Binding-site contacts:
Ligand atom C2 contacts residue ASN119 of chain 1.A at 2.4 Å.
Ligand atom C1 contacts residue THR121 of chain 1.A at 3.2 Å.
Ligand atom O7 contacts residue ASN119 of chain 1.A at 3.1 Å (h-bond).
Ligand atom C4 contacts residue THR121 of chain 1.A at 4.2 Å.
Ligand atom N2 contacts residue ASN119 of chain 1.A at 2.9 Å (h-bond).
Ligand atom C2 contacts residue THR121 of chain 1.A at 3.6 Å.
Ligand atom C1 contacts residue ASN119 of chain 1.A at 1.4 Å.
Ligand atom O5 contacts residue THR121 of chain 1.A at 4.0 Å.
Ligand atom C6 contacts residue ASN122 of chain 1.A at 4.0 Å.
Ligand atom C5 contacts residue ASN119 of chain 1.A at 3.7 Å.
Ligand atom O5 contacts residue VAL124 of chain 1.A at 4.3 Å.
Ligand atom C8 contacts residue ALA120 of chain 1.A at 4.3 Å (hydrophobic).
Ligand atom C3 contacts residue ASN119 of chain 1.A at 3.8 Å.
Ligand atom O6 contacts residue VAL124 of chain 1.A at 3.6 Å.
Ligand atom C5 contacts residue ASN122 of chain 1.A at 3.5 Å.
Ligand atom C1 contacts residue ASN122 of chain 1.A at 4.4 Å.
Ligand atom C8 contacts residue ASN119 of chain 1.A at 4.4 Å.
Ligand atom C6 contacts residue VAL124 of chain 1.A at 3.7 Å (hydrophobic).
Ligand atom N2 contacts residue THR121 of chain 1.A at 3.6 Å (h-bond).
Ligand atom C3 contacts residue THR121 of chain 1.A at 3.5 Å.
Ligand atom C4 contacts residue ASN119 of chain 1.A at 4.2 Å.
Ligand atom C5 contacts residue THR121 of chain 1.A at 3.9 Å.
Ligand atom C4 contacts residue ASN122 of chain 1.A at 4.3 Å.
Ligand atom C7 contacts residue ASN119 of chain 1.A at 3.2 Å.
Ligand atom O5 contacts residue ASN119 of chain 1.A at 2.4 Å (h-bond).
Ligand atom O4 contacts residue ASN122 of chain 1.A at 4.1 Å.
Ligand atom O5 contacts residue ASN122 of chain 1.A at 4.2 Å.

Sequence of chain 1.A:
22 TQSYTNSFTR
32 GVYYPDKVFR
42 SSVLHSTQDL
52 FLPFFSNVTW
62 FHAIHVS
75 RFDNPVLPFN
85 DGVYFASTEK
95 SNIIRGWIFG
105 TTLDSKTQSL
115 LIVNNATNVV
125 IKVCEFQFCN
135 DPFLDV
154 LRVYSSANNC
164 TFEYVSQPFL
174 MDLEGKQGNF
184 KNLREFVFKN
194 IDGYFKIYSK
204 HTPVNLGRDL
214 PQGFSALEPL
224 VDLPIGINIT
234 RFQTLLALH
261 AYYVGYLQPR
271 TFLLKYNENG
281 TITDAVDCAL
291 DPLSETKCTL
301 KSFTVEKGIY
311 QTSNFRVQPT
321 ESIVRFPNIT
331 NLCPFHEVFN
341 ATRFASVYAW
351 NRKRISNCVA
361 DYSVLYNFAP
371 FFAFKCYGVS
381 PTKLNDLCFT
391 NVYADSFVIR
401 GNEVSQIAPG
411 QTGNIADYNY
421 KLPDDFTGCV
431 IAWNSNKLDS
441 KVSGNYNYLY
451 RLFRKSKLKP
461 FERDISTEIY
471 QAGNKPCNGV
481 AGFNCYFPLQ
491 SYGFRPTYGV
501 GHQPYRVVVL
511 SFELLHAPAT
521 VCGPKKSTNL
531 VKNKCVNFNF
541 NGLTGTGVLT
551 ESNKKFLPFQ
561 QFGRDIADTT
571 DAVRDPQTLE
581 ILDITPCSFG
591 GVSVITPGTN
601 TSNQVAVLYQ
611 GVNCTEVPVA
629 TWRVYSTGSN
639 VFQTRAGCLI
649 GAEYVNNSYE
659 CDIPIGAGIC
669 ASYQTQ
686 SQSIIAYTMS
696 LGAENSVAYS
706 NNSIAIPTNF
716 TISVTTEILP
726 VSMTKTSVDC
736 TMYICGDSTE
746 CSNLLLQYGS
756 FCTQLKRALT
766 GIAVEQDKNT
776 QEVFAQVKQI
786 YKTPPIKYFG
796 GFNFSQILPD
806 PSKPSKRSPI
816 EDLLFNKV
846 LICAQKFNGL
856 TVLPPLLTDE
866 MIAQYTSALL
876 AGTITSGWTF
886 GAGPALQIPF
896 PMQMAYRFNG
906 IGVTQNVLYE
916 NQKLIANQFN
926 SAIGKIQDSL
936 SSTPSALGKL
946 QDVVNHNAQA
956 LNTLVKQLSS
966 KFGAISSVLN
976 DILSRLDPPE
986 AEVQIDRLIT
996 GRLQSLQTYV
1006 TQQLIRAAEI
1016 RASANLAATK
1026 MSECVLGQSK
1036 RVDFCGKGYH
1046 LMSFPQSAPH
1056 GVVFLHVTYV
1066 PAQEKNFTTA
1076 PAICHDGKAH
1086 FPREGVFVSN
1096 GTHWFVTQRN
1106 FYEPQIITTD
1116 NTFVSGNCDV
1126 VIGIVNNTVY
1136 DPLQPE

The protein below binds the small molecule below.
Small molecule (SMILES): CC(=O)N[C@@H]1[C@@H](O)[C@H](O)[C@@H](CO)O[C@H]1O